Sequence of chain 57.E:
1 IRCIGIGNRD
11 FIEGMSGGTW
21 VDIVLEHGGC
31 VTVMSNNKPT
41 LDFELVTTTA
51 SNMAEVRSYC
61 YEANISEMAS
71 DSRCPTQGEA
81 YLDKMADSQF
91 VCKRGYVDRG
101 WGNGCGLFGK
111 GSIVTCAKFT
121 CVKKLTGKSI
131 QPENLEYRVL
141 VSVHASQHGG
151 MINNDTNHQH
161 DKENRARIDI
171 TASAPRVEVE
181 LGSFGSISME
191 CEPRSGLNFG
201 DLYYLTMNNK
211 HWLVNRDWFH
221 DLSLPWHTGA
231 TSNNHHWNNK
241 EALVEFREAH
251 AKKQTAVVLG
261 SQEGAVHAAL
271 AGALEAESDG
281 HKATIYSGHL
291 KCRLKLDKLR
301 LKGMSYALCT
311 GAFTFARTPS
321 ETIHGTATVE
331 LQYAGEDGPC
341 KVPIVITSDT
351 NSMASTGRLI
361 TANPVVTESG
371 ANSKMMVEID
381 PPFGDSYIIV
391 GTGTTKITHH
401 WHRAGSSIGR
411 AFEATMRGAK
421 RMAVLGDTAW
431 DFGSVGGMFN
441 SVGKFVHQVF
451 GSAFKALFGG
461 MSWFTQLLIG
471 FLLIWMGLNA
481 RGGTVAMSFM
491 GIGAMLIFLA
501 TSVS

Binding-site contacts:
Ligand atom C8 contacts residue GLY150 of chain 57.E at 3.7 Å.
Ligand atom C7 contacts residue ASN154 of chain 57.E at 3.7 Å.
Ligand atom C1 contacts residue MET151 of chain 57.E at 4.2 Å (hydrophobic).
Ligand atom O6 contacts residue MET151 of chain 57.E at 4.3 Å.
Ligand atom O5 contacts residue ASN154 of chain 57.E at 2.3 Å (h-bond).
Ligand atom C7 contacts residue GLY150 of chain 57.E at 3.0 Å.
Ligand atom N2 contacts residue ASN154 of chain 57.E at 2.9 Å (h-bond).
Ligand atom C8 contacts residue ASN157 of chain 57.E at 3.6 Å.
Ligand atom C3 contacts residue ASN154 of chain 57.E at 3.8 Å.
Ligand atom O5 contacts residue THR156 of chain 57.E at 3.8 Å.
Ligand atom C1 contacts residue GLY150 of chain 57.E at 4.0 Å.
Ligand atom O7 contacts residue ASN154 of chain 57.E at 4.2 Å.
Ligand atom C1 contacts residue ASN154 of chain 57.E at 1.4 Å.
Ligand atom O4 contacts residue ASP161 of chain 57.E at 4.0 Å.
Ligand atom C5 contacts residue THR156 of chain 57.E at 3.8 Å.
Ligand atom O6 contacts residue THR156 of chain 57.E at 4.4 Å.
Ligand atom O5 contacts residue MET151 of chain 57.E at 3.9 Å.
Ligand atom C3 contacts residue MET151 of chain 57.E at 4.0 Å (hydrophobic).
Ligand atom C2 contacts residue GLY150 of chain 57.E at 3.7 Å.
Ligand atom C4 contacts residue ASP161 of chain 57.E at 4.0 Å.
Ligand atom O5 contacts residue THR156 of chain 57.E at 3.8 Å.
Ligand atom C6 contacts residue THR156 of chain 57.E at 3.9 Å.
Ligand atom C4 contacts residue MET151 of chain 57.E at 3.9 Å (hydrophobic).
Ligand atom O6 contacts residue HIS148 of chain 57.E at 3.8 Å.
Ligand atom C5 contacts residue THR156 of chain 57.E at 3.8 Å.
Ligand atom N2 contacts residue GLY150 of chain 57.E at 3.4 Å (h-bond).
Ligand atom O7 contacts residue GLY150 of chain 57.E at 2.9 Å (h-bond).
Ligand atom C6 contacts residue THR156 of chain 57.E at 3.6 Å.
Ligand atom C5 contacts residue MET151 of chain 57.E at 3.9 Å (hydrophobic).
Ligand atom O7 contacts residue HIS148 of chain 57.E at 3.6 Å (h-bond).
Ligand atom C4 contacts residue ASN154 of chain 57.E at 4.2 Å.
Ligand atom C6 contacts residue ASN157 of chain 57.E at 3.3 Å.
Ligand atom C2 contacts residue MET151 of chain 57.E at 4.2 Å (hydrophobic).
Ligand atom C2 contacts residue ASN154 of chain 57.E at 2.4 Å.
Ligand atom C6 contacts residue ASP161 of chain 57.E at 3.6 Å.
Ligand atom C5 contacts residue ASN154 of chain 57.E at 3.6 Å.
Ligand atom C1 contacts residue THR156 of chain 57.E at 4.0 Å.
Ligand atom O5 contacts residue ASN157 of chain 57.E at 4.0 Å.
Ligand atom C5 contacts residue ASP161 of chain 57.E at 4.5 Å.

This protein binds this small molecule.
Small molecule (SMILES): CC(=O)N[C@H]1[C@H](O[C@H]2[C@H](O)[C@@H](NC(C)=O)CO[C@@H]2CO[C@@H]2O[C@@H](C)[C@@H](O)[C@@H](O)[C@@H]2O)O[C@H](CO)[C@@H](O)[C@@H]1O